Sequence of chain 1.A:
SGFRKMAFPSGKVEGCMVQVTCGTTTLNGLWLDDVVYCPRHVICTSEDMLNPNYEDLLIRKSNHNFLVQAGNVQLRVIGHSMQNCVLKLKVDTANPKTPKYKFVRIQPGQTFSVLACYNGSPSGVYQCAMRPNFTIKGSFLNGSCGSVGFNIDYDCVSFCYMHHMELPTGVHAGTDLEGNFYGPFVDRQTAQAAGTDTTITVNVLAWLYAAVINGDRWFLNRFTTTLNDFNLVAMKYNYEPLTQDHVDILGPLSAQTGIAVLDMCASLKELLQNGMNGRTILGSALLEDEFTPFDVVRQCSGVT

The protein below binds the small molecule below.
Small molecule (SMILES): O=C(Nc1ccc(N(Cc2ccsc2)C(=O)Cn2nnc3ccccc32)cc1)C1CC1

Binding-site contacts:
Ligand atom O01 contacts residue MET165 of chain 1.A at 3.3 Å.
Ligand atom N11 contacts residue GLU166 of chain 1.A at 3.7 Å.
Ligand atom N12 contacts residue HIS163 of chain 1.A at 3.1 Å (h-bond).
Ligand atom N12 contacts residue MET165 of chain 1.A at 3.7 Å.
Ligand atom N12 contacts residue CYS145 of chain 1.A at 3.5 Å (h-bond).
Ligand atom C08 contacts residue ASN142 of chain 1.A at 3.6 Å.
Ligand atom N11 contacts residue HIS163 of chain 1.A at 3.0 Å (h-bond).
Ligand atom C03 contacts residue HIS164 of chain 1.A at 3.8 Å.
Ligand atom C03 contacts residue CYS145 of chain 1.A at 3.4 Å (hydrophobic).
Ligand atom C08 contacts residue GLU166 of chain 1.A at 3.6 Å.
Ligand atom C07 contacts residue ASN142 of chain 1.A at 3.7 Å.
Ligand atom C09 contacts residue LEU141 of chain 1.A at 3.6 Å (hydrophobic).
Ligand atom C30 contacts residue MET49 of chain 1.A at 3.1 Å (hydrophobic).
Ligand atom C18 contacts residue ASP187 of chain 1.A at 3.5 Å.
Ligand atom C16 contacts residue MET49 of chain 1.A at 3.6 Å (hydrophobic).
Ligand atom C08 contacts residue PHE140 of chain 1.A at 3.9 Å (hydrophobic).
Ligand atom C02 contacts residue MET165 of chain 1.A at 3.9 Å (hydrophobic).
Ligand atom C19 contacts residue MET165 of chain 1.A at 3.1 Å (hydrophobic).
Ligand atom N04 contacts residue CYS145 of chain 1.A at 3.8 Å.
Ligand atom C08 contacts residue LEU141 of chain 1.A at 3.7 Å (hydrophobic).
Ligand atom S17 contacts residue TYR54 of chain 1.A at 3.9 Å.
Ligand atom C10 contacts residue GLU166 of chain 1.A at 3.6 Å.
Ligand atom O01 contacts residue GLU166 of chain 1.A at 2.9 Å (salt-bridge).
Ligand atom N12 contacts residue GLU166 of chain 1.A at 3.7 Å.
Ligand atom C22 contacts residue HIS41 of chain 1.A at 3.5 Å.
Ligand atom S17 contacts residue ASP187 of chain 1.A at 3.8 Å.
Ligand atom C18 contacts residue ARG188 of chain 1.A at 3.8 Å.
Ligand atom C18 contacts residue MET165 of chain 1.A at 3.7 Å (hydrophobic).
Ligand atom C16 contacts residue GLN189 of chain 1.A at 3.6 Å.
Ligand atom C26 contacts residue THR25 of chain 1.A at 3.4 Å.
Ligand atom C23 contacts residue MET49 of chain 1.A at 3.5 Å (hydrophobic).
Ligand atom C15 contacts residue MET165 of chain 1.A at 3.7 Å (hydrophobic).
Ligand atom C19 contacts residue HIS41 of chain 1.A at 3.9 Å.
Ligand atom C21 contacts residue HIS41 of chain 1.A at 3.5 Å.
Ligand atom C09 contacts residue GLU166 of chain 1.A at 3.6 Å.
Ligand atom C09 contacts residue PHE140 of chain 1.A at 3.1 Å (hydrophobic).
Ligand atom O29 contacts residue MET49 of chain 1.A at 3.5 Å (h-bond).
Ligand atom C18 contacts residue HIS41 of chain 1.A at 3.5 Å.
Ligand atom C31 contacts residue MET49 of chain 1.A at 3.6 Å (hydrophobic).
Ligand atom S17 contacts residue MET49 of chain 1.A at 3.9 Å.

Sequence of chain 2.A:
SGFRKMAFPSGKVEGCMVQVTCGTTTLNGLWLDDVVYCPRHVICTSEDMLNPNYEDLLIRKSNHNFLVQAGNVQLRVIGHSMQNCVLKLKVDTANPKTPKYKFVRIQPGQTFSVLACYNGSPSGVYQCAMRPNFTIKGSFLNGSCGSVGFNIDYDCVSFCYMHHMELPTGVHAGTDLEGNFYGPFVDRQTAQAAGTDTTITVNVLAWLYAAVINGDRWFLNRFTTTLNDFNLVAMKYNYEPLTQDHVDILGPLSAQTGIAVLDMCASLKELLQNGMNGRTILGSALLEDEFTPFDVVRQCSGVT